This small molecule binds to this protein.
Small molecule (SMILES): CC(=O)N[C@@H]1[C@@H](O)[C@H](O)[C@@H](CO)O[C@H]1O

Binding-site contacts:
Ligand atom C1 contacts residue ASN239 of chain 3.A at 1.4 Å.
Ligand atom C5 contacts residue ASN239 of chain 3.A at 3.6 Å.
Ligand atom C7 contacts residue ASN239 of chain 3.A at 3.7 Å.
Ligand atom C6 contacts residue THR241 of chain 3.A at 4.5 Å.
Ligand atom C3 contacts residue THR241 of chain 3.A at 4.2 Å.
Ligand atom C8 contacts residue HIS356 of chain 3.A at 4.4 Å.
Ligand atom O7 contacts residue HIS356 of chain 3.A at 4.0 Å.
Ligand atom C5 contacts residue THR241 of chain 3.A at 4.2 Å.
Ligand atom C2 contacts residue THR241 of chain 3.A at 4.4 Å.
Ligand atom O5 contacts residue THR241 of chain 3.A at 4.2 Å.
Ligand atom C3 contacts residue ASN239 of chain 3.A at 3.6 Å.
Ligand atom N2 contacts residue ASN239 of chain 3.A at 2.7 Å (h-bond).
Ligand atom C1 contacts residue THR241 of chain 3.A at 3.8 Å.
Ligand atom C8 contacts residue ILE282 of chain 3.A at 3.9 Å (hydrophobic).
Ligand atom C2 contacts residue ASN239 of chain 3.A at 2.4 Å.
Ligand atom C8 contacts residue SER279 of chain 3.A at 3.9 Å.
Ligand atom C7 contacts residue HIS356 of chain 3.A at 4.4 Å.
Ligand atom O5 contacts residue ASN239 of chain 3.A at 2.4 Å (h-bond).
Ligand atom O7 contacts residue ASN239 of chain 3.A at 4.3 Å.
Ligand atom C4 contacts residue ASN239 of chain 3.A at 4.1 Å.

Sequence of chain 3.A:
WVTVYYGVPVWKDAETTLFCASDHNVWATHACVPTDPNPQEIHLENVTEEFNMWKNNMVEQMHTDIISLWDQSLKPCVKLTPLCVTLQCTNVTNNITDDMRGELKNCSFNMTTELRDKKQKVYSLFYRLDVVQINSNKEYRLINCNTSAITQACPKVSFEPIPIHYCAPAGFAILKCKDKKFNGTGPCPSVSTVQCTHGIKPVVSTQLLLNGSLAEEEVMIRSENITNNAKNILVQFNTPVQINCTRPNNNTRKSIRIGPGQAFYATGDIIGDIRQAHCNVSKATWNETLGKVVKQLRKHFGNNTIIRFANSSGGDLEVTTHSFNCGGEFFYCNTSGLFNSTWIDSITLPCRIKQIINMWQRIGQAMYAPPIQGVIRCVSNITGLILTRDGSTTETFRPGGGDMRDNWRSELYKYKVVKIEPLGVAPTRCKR